Binding-site contacts:
Ligand atom C5 contacts residue GLY149 of chain 1.A at 4.1 Å.
Ligand atom O5 contacts residue ASN145 of chain 1.A at 2.6 Å (h-bond).
Ligand atom C4 contacts residue ASN145 of chain 1.A at 4.3 Å.
Ligand atom C5 contacts residue ASN150 of chain 1.A at 4.5 Å.
Ligand atom C6 contacts residue ASN145 of chain 1.A at 3.9 Å.
Ligand atom C7 contacts residue ASN145 of chain 1.A at 3.6 Å.
Ligand atom O6 contacts residue GLY149 of chain 1.A at 4.1 Å.
Ligand atom N2 contacts residue ASN145 of chain 1.A at 2.9 Å (h-bond).
Ligand atom C1 contacts residue THR147 of chain 1.A at 3.5 Å.
Ligand atom C1 contacts residue ASN145 of chain 1.A at 1.5 Å.
Ligand atom C5 contacts residue ASN145 of chain 1.A at 3.7 Å.
Ligand atom C6 contacts residue GLY149 of chain 1.A at 3.9 Å.
Ligand atom C3 contacts residue ASN145 of chain 1.A at 3.8 Å.
Ligand atom C8 contacts residue THR147 of chain 1.A at 3.7 Å.
Ligand atom O7 contacts residue ASN145 of chain 1.A at 4.4 Å.
Ligand atom C6 contacts residue ASN150 of chain 1.A at 3.1 Å.
Ligand atom C2 contacts residue ASN145 of chain 1.A at 2.4 Å.
Ligand atom O6 contacts residue ASN150 of chain 1.A at 3.2 Å (h-bond).
Ligand atom O5 contacts residue THR147 of chain 1.A at 3.5 Å (h-bond).
Ligand atom C8 contacts residue VAL146 of chain 1.A at 4.5 Å (hydrophobic).
Ligand atom C8 contacts residue ASN145 of chain 1.A at 3.9 Å.
Ligand atom O5 contacts residue GLY149 of chain 1.A at 3.5 Å.

Sequence of chain 1.A:
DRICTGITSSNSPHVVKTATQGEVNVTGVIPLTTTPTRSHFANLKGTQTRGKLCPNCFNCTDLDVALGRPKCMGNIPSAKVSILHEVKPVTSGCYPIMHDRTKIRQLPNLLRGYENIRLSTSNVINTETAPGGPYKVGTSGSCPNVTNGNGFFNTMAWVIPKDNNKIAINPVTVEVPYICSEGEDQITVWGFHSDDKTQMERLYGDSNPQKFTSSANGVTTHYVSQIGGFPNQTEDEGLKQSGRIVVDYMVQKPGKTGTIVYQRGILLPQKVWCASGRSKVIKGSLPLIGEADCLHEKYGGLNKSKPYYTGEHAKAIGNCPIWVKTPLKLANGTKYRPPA

The small molecule below binds the protein below.
Small molecule (SMILES): CC(=O)N[C@H]1[C@H](O[C@H]2[C@H](O)[C@@H](NC(C)=O)CO[C@@H]2CO)O[C@H](CO)[C@@H](O)[C@@H]1O